Sequence of chain 1.A:
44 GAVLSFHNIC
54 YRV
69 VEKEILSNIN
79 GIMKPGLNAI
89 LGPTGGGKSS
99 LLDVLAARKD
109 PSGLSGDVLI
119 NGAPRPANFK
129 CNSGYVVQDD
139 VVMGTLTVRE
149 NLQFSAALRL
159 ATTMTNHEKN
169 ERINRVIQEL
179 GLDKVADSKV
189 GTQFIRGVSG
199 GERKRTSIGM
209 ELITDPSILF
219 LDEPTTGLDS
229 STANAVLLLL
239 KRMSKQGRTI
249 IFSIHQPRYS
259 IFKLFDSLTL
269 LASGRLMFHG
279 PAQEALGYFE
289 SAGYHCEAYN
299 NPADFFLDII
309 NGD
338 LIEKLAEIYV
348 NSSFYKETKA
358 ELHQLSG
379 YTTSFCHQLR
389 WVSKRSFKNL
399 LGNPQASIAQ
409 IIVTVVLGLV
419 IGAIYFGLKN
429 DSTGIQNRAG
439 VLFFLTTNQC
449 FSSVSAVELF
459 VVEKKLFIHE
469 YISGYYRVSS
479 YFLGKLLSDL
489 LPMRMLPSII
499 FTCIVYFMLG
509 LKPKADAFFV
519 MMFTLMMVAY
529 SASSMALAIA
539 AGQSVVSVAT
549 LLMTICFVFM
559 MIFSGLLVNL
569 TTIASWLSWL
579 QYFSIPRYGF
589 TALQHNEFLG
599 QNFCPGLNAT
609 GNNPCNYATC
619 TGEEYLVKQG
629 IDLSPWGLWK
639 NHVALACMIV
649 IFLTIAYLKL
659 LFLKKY

Binding-site contacts:
Ligand atom C11 contacts residue PHE449 of chain 1.A at 3.8 Å (hydrophobic).
Ligand atom N10 contacts residue PHE449 of chain 1.B at 4.0 Å.
Ligand atom C29 contacts residue VAL452 of chain 1.B at 3.3 Å (hydrophobic).
Ligand atom C4 contacts residue ASN446 of chain 1.B at 3.7 Å.
Ligand atom C9 contacts residue PHE449 of chain 1.B at 4.0 Å (hydrophobic).
Ligand atom C29 contacts residue PHE449 of chain 1.B at 2.6 Å (hydrophobic).
Ligand atom C16 contacts residue MET559 of chain 1.B at 4.0 Å (hydrophobic).
Ligand atom C21 contacts residue MET559 of chain 1.B at 3.2 Å (hydrophobic).
Ligand atom O22 contacts residue THR445 of chain 1.A at 3.2 Å (h-bond).
Ligand atom C8 contacts residue PHE449 of chain 1.A at 4.1 Å (hydrophobic).
Ligand atom O22 contacts residue ASN446 of chain 1.A at 3.7 Å.
Ligand atom O22 contacts residue MET559 of chain 1.B at 4.1 Å.
Ligand atom N28 contacts residue VAL452 of chain 1.B at 4.1 Å.
Ligand atom C31 contacts residue MET559 of chain 1.A at 3.2 Å (hydrophobic).
Ligand atom C21 contacts residue THR445 of chain 1.A at 4.0 Å.
Ligand atom C19 contacts residue ASN446 of chain 1.A at 4.1 Å.
Ligand atom O23 contacts residue MET559 of chain 1.B at 2.5 Å.
Ligand atom N12 contacts residue PHE449 of chain 1.A at 3.7 Å.
Ligand atom C20 contacts residue THR445 of chain 1.A at 3.3 Å.
Ligand atom O24 contacts residue MET559 of chain 1.B at 2.2 Å.
Ligand atom C25 contacts residue MET559 of chain 1.A at 4.0 Å (hydrophobic).
Ligand atom C15 contacts residue PHE449 of chain 1.A at 3.9 Å (hydrophobic).
Ligand atom C17 contacts residue PHE449 of chain 1.A at 4.0 Å (hydrophobic).
Ligand atom C3 contacts residue ASN446 of chain 1.B at 3.0 Å.
Ligand atom C16 contacts residue PHE449 of chain 1.A at 4.0 Å (hydrophobic).
Ligand atom C29 contacts residue SER450 of chain 1.B at 3.8 Å.
Ligand atom O18 contacts residue PHE449 of chain 1.A at 3.4 Å.
Ligand atom C8 contacts residue PHE449 of chain 1.B at 4.0 Å (hydrophobic).
Ligand atom C30 contacts residue PHE449 of chain 1.B at 4.1 Å (hydrophobic).
Ligand atom O23 contacts residue PHE442 of chain 1.A at 3.2 Å.
Ligand atom C5 contacts residue PHE449 of chain 1.B at 3.8 Å (hydrophobic).
Ligand atom C6 contacts residue PHE449 of chain 1.B at 3.9 Å (hydrophobic).
Ligand atom C25 contacts residue THR445 of chain 1.A at 3.9 Å.
Ligand atom C20 contacts residue MET559 of chain 1.B at 2.9 Å (hydrophobic).
Ligand atom C9 contacts residue PHE449 of chain 1.A at 4.0 Å (hydrophobic).
Ligand atom O23 contacts residue THR445 of chain 1.A at 3.5 Å (h-bond).
Ligand atom C30 contacts residue VAL452 of chain 1.B at 3.8 Å (hydrophobic).
Ligand atom C14 contacts residue PHE449 of chain 1.A at 3.6 Å (hydrophobic).
Ligand atom N28 contacts residue PHE449 of chain 1.B at 3.2 Å (h-bond).
Ligand atom C13 contacts residue PHE449 of chain 1.A at 4.0 Å (hydrophobic).

Sequence of chain 1.B:
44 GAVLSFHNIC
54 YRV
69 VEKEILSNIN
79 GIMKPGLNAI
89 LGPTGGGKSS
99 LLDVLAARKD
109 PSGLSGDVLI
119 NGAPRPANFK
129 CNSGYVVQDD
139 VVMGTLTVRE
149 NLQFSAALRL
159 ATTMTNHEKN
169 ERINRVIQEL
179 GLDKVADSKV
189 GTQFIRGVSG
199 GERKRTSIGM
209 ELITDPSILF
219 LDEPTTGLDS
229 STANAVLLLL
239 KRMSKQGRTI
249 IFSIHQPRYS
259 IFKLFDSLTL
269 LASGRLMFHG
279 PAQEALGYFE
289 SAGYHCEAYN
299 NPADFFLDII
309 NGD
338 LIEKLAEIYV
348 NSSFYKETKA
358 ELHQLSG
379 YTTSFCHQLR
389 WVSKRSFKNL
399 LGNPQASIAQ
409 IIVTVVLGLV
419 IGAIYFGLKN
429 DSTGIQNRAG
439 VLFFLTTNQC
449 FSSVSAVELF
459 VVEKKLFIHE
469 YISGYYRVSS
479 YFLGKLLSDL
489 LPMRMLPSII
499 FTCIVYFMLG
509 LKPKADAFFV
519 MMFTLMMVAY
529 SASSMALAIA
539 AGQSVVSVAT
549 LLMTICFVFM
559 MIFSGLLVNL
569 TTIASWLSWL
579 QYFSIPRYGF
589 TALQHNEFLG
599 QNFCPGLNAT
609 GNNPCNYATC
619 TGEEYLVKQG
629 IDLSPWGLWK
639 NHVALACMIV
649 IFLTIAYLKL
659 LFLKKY

This protein binds this small molecule.
Small molecule (SMILES): CC[C@@]1(O)C(=O)OCc2c1cc1n(c2=O)Cc2cc3c(CN(C)C)c(O)ccc3nc2-1